Binding-site contacts:
Ligand atom C13 contacts residue ASP232 of chain 1.A at 3.5 Å.
Ligand atom C18 contacts residue TYR75 of chain 1.A at 3.9 Å (hydrophobic).
Ligand atom C3 contacts residue LEU34 of chain 1.A at 3.7 Å (hydrophobic).
Ligand atom C2 contacts residue ASP36 of chain 1.A at 3.7 Å.
Ligand atom O12 contacts residue GLY38 of chain 1.A at 3.4 Å (h-bond).
Ligand atom C13 contacts residue ASP36 of chain 1.A at 3.1 Å.
Ligand atom N16 contacts residue GLN77 of chain 1.A at 2.9 Å (h-bond).
Ligand atom O11 contacts residue GLY38 of chain 1.A at 3.0 Å (h-bond).
Ligand atom C7 contacts residue ASP232 of chain 1.A at 3.8 Å.
Ligand atom N16 contacts residue TYR75 of chain 1.A at 3.4 Å.
Ligand atom C7 contacts residue GLY38 of chain 1.A at 3.6 Å.
Ligand atom O12 contacts residue ASP232 of chain 1.A at 3.2 Å (salt-bridge).
Ligand atom C18 contacts residue TYR202 of chain 1.A at 3.5 Å (hydrophobic).
Ligand atom N10 contacts residue ASP232 of chain 1.A at 2.8 Å (salt-bridge).
Ligand atom C6 contacts residue GLN77 of chain 1.A at 3.5 Å.
Ligand atom C18 contacts residue GLY38 of chain 1.A at 3.5 Å.
Ligand atom C21 contacts residue PRO74 of chain 1.A at 3.8 Å (hydrophobic).
Ligand atom C19 contacts residue TYR202 of chain 1.A at 3.6 Å (hydrophobic).
Ligand atom C20 contacts residue TYR75 of chain 1.A at 3.4 Å (hydrophobic).
Ligand atom C8 contacts residue PHE112 of chain 1.A at 3.5 Å (hydrophobic).
Ligand atom C3 contacts residue ASP36 of chain 1.A at 3.6 Å.
Ligand atom O11 contacts residue TYR75 of chain 1.A at 3.5 Å.
Ligand atom C13 contacts residue THR235 of chain 1.A at 3.9 Å.
Ligand atom C17 contacts residue GLN77 of chain 1.A at 3.5 Å.
Ligand atom C23 contacts residue ILE130 of chain 1.A at 3.6 Å (hydrophobic).
Ligand atom C9 contacts residue GLY38 of chain 1.A at 3.1 Å.
Ligand atom C24 contacts residue GLY38 of chain 1.A at 3.6 Å.
Ligand atom C4 contacts residue TYR75 of chain 1.A at 3.5 Å (hydrophobic).
Ligand atom C19 contacts residue TYR75 of chain 1.A at 3.8 Å (hydrophobic).
Ligand atom O15 contacts residue TYR75 of chain 1.A at 3.5 Å.
Ligand atom C14 contacts residue TYR75 of chain 1.A at 3.8 Å (hydrophobic).
Ligand atom C24 contacts residue TYR202 of chain 1.A at 3.9 Å (hydrophobic).
Ligand atom C13 contacts residue GLY234 of chain 1.A at 3.2 Å.
Ligand atom C5 contacts residue LEU34 of chain 1.A at 3.5 Å (hydrophobic).
Ligand atom C4 contacts residue ASP36 of chain 1.A at 3.5 Å.
Ligand atom C6 contacts residue PHE112 of chain 1.A at 3.9 Å (hydrophobic).
Ligand atom C7 contacts residue ASP36 of chain 1.A at 3.2 Å.
Ligand atom N10 contacts residue ASP36 of chain 1.A at 2.6 Å (salt-bridge).
Ligand atom C17 contacts residue TYR75 of chain 1.A at 3.7 Å (hydrophobic).
Ligand atom C5 contacts residue PHE112 of chain 1.A at 3.7 Å (hydrophobic).

Sequence of chain 1.A:
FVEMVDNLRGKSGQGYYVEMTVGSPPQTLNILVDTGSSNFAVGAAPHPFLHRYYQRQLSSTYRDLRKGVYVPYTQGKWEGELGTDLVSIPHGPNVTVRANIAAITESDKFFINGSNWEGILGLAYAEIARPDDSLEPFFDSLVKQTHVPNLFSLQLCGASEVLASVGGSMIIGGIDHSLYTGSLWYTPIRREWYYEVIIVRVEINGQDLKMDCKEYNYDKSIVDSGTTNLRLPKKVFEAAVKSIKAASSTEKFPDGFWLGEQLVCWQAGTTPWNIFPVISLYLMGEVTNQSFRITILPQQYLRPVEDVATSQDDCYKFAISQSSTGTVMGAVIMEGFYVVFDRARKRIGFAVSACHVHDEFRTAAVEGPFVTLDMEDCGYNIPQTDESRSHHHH

This small molecule binds to this protein.
Small molecule (SMILES): O=C(OCc1ccccc1)[C@H]1C[C@]2(CN1)C(=O)Nc1ccccc12